Sequence of chain 26.F:
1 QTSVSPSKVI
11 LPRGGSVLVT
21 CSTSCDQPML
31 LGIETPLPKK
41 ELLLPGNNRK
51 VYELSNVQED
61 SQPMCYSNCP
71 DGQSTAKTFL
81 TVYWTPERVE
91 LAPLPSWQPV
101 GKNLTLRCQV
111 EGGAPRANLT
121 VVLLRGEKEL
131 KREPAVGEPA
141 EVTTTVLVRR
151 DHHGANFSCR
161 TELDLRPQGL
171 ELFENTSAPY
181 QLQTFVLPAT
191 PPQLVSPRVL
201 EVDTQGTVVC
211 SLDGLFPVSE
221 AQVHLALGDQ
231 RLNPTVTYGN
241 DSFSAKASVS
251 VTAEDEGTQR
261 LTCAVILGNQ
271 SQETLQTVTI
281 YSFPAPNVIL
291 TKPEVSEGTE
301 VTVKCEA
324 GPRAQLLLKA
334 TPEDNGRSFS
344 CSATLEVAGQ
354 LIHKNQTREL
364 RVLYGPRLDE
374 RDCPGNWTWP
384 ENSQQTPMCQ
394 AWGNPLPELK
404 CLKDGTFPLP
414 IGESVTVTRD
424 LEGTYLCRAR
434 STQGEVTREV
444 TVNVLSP

The small molecule below binds the protein below.
Small molecule (SMILES): CC(=O)N[C@@H]1[C@@H](O)[C@H](O)[C@@H](CO)O[C@H]1O

Binding-site contacts:
Ligand atom O5 contacts residue GLN168 of chain 26.F at 4.0 Å.
Ligand atom C4 contacts residue ASN118 of chain 26.F at 3.8 Å.
Ligand atom O7 contacts residue ALA117 of chain 26.F at 4.5 Å.
Ligand atom C5 contacts residue ASN118 of chain 26.F at 3.2 Å.
Ligand atom C1 contacts residue ASN118 of chain 26.F at 1.6 Å.
Ligand atom C7 contacts residue ASN118 of chain 26.F at 3.9 Å.
Ligand atom C6 contacts residue ALA117 of chain 26.F at 3.6 Å (hydrophobic).
Ligand atom O5 contacts residue ALA117 of chain 26.F at 3.5 Å (h-bond).
Ligand atom C7 contacts residue PRO167 of chain 26.F at 3.9 Å (hydrophobic).
Ligand atom C8 contacts residue ASP164 of chain 26.F at 4.5 Å.
Ligand atom C1 contacts residue ALA117 of chain 26.F at 3.9 Å (hydrophobic).
Ligand atom O6 contacts residue ALA117 of chain 26.F at 2.3 Å.
Ligand atom C4 contacts residue ALA117 of chain 26.F at 4.2 Å (hydrophobic).
Ligand atom C1 contacts residue GLN168 of chain 26.F at 4.0 Å.
Ligand atom N2 contacts residue ASN118 of chain 26.F at 3.6 Å.
Ligand atom C5 contacts residue ALA117 of chain 26.F at 4.2 Å (hydrophobic).
Ligand atom C6 contacts residue ASN118 of chain 26.F at 4.0 Å.
Ligand atom C2 contacts residue ALA117 of chain 26.F at 4.0 Å (hydrophobic).
Ligand atom O6 contacts residue ASN118 of chain 26.F at 4.0 Å.
Ligand atom O7 contacts residue ASN118 of chain 26.F at 3.5 Å (h-bond).
Ligand atom C3 contacts residue ASN118 of chain 26.F at 3.8 Å.
Ligand atom C5 contacts residue GLN168 of chain 26.F at 4.5 Å.
Ligand atom C1 contacts residue PRO167 of chain 26.F at 4.4 Å (hydrophobic).
Ligand atom C8 contacts residue PRO167 of chain 26.F at 3.7 Å (hydrophobic).
Ligand atom C2 contacts residue ASN118 of chain 26.F at 2.7 Å.
Ligand atom N2 contacts residue PRO167 of chain 26.F at 4.0 Å.
Ligand atom O5 contacts residue ASN118 of chain 26.F at 1.8 Å (h-bond).